Binding-site contacts:
Ligand atom C1' contacts residue PO41 of chain 2.F at 3.2 Å.
Ligand atom O2' contacts residue ARG88 of chain 2.B at 3.1 Å (salt-bridge).
Ligand atom C4 contacts residue VAL179 of chain 2.B at 3.6 Å (hydrophobic).
Ligand atom C2 contacts residue VAL179 of chain 2.B at 3.8 Å (hydrophobic).
Ligand atom C6 contacts residue VAL179 of chain 2.B at 3.8 Å (hydrophobic).
Ligand atom C5 contacts residue VAL179 of chain 2.B at 3.6 Å (hydrophobic).
Ligand atom O3' contacts residue PO41 of chain 2.F at 2.7 Å (h-bond).
Ligand atom O4' contacts residue PO41 of chain 2.F at 3.2 Å (h-bond).
Ligand atom O5' contacts residue PHE160 of chain 2.B at 3.7 Å.
Ligand atom O2' contacts residue GLU180 of chain 2.B at 3.2 Å.
Ligand atom O2' contacts residue MET181 of chain 2.B at 2.9 Å (h-bond).
Ligand atom N7 contacts residue CYS92 of chain 2.B at 3.7 Å.
Ligand atom N3 contacts residue MET181 of chain 2.B at 3.6 Å.
Ligand atom N3 contacts residue GLU180 of chain 2.B at 3.6 Å.
Ligand atom C5' contacts residue HIS5 of chain 1.C at 3.6 Å.
Ligand atom S6 contacts residue GLY93 of chain 2.B at 3.6 Å.
Ligand atom C1' contacts residue SER91 of chain 2.B at 3.4 Å.
Ligand atom C2' contacts residue MET181 of chain 2.B at 3.5 Å (hydrophobic).
Ligand atom O5' contacts residue ARG44 of chain 1.C at 3.8 Å.
Ligand atom O3' contacts residue MET65 of chain 2.B at 3.8 Å.
Ligand atom O5' contacts residue HIS5 of chain 1.C at 2.7 Å (h-bond).
Ligand atom C8 contacts residue SER91 of chain 2.B at 3.2 Å.
Ligand atom CS contacts residue ILE207 of chain 2.B at 3.6 Å (hydrophobic).
Ligand atom C2' contacts residue PO41 of chain 2.F at 3.7 Å.
Ligand atom O2' contacts residue PO41 of chain 2.F at 3.2 Å (h-bond).
Ligand atom N7 contacts residue GLY93 of chain 2.B at 3.7 Å.
Ligand atom C3' contacts residue PO41 of chain 2.F at 3.7 Å.
Ligand atom C4' contacts residue ARG44 of chain 1.C at 3.6 Å.
Ligand atom C2 contacts residue PHE160 of chain 2.B at 3.6 Å (hydrophobic).
Ligand atom N9 contacts residue SER91 of chain 2.B at 3.4 Å (h-bond).
Ligand atom O4' contacts residue SER91 of chain 2.B at 3.7 Å.
Ligand atom O3' contacts residue GLU182 of chain 2.B at 2.6 Å (salt-bridge).
Ligand atom C8 contacts residue CYS92 of chain 2.B at 3.7 Å (hydrophobic).
Ligand atom S6 contacts residue ASP205 of chain 2.B at 3.5 Å (salt-bridge).
Ligand atom O2' contacts residue GLU182 of chain 2.B at 2.7 Å (salt-bridge).
Ligand atom C3' contacts residue GLU182 of chain 2.B at 3.4 Å.
Ligand atom O4' contacts residue ARG44 of chain 1.C at 3.5 Å (salt-bridge).
Ligand atom C3' contacts residue MET181 of chain 2.B at 3.7 Å (hydrophobic).
Ligand atom C4' contacts residue PO41 of chain 2.F at 3.5 Å.
Ligand atom N3 contacts residue VAL179 of chain 2.B at 3.8 Å.

Sequence of chain 2.B:
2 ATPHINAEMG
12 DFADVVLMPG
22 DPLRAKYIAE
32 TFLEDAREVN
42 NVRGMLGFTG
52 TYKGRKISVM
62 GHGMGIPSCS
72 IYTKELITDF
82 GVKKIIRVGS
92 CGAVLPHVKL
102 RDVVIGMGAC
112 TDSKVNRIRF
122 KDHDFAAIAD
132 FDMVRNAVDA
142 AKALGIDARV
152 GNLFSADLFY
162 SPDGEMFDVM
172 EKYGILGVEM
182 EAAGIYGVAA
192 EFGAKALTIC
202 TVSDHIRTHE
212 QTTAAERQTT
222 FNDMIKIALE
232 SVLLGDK

Sequence of chain 1.C:
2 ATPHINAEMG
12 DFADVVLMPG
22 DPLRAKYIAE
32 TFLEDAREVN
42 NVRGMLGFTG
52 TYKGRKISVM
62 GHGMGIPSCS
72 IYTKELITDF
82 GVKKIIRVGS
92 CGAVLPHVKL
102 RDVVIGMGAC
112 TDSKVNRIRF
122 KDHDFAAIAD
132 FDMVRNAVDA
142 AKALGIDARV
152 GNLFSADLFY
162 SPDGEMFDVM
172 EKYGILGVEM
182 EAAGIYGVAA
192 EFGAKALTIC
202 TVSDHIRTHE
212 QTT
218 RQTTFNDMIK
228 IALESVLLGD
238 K

This small molecule binds to this protein.
Small molecule (SMILES): CSc1ncnc2c1ncn2[C@@H]1O[C@H](CO)[C@@H](O)[C@H]1O